Binding-site contacts:
Ligand atom N4 contacts residue GLN226 of chain 1.A at 3.2 Å (h-bond).
Ligand atom C5 contacts residue SER159 of chain 1.A at 3.5 Å.
Ligand atom O contacts residue TYR273 of chain 1.A at 3.4 Å.
Ligand atom C6 contacts residue TYR255 of chain 1.A at 4.0 Å (hydrophobic).
Ligand atom C contacts residue VAL276 of chain 1.A at 4.2 Å (hydrophobic).
Ligand atom N2 contacts residue CYS228 of chain 1.A at 3.9 Å.
Ligand atom N6 contacts residue TYR255 of chain 1.A at 3.1 Å.
Ligand atom C6 contacts residue SER159 of chain 1.A at 3.4 Å.
Ligand atom N1 contacts residue CYS228 of chain 1.A at 4.0 Å.
Ligand atom C9 contacts residue TYR255 of chain 1.A at 3.8 Å (hydrophobic).
Ligand atom O1 contacts residue TYR273 of chain 1.A at 3.9 Å.
Ligand atom C4 contacts residue SER159 of chain 1.A at 4.1 Å.
Ligand atom C8 contacts residue TYR255 of chain 1.A at 3.5 Å (hydrophobic).
Ligand atom C9 contacts residue ASP239 of chain 1.A at 3.8 Å.
Ligand atom C1 contacts residue TYR273 of chain 1.A at 3.9 Å (hydrophobic).
Ligand atom C2 contacts residue TYR273 of chain 1.A at 3.6 Å (hydrophobic).
Ligand atom C3 contacts residue CYS228 of chain 1.A at 3.9 Å (hydrophobic).
Ligand atom O contacts residue ASP272 of chain 1.A at 3.6 Å (salt-bridge).
Ligand atom N4 contacts residue SER159 of chain 1.A at 4.1 Å.
Ligand atom N5 contacts residue GLN226 of chain 1.A at 2.8 Å (h-bond).
Ligand atom N2 contacts residue ASN216 of chain 1.A at 3.8 Å.
Ligand atom C2 contacts residue ASP239 of chain 1.A at 3.8 Å.
Ligand atom C4 contacts residue PHE165 of chain 1.A at 3.5 Å (hydrophobic).
Ligand atom C8 contacts residue CYS228 of chain 1.A at 3.8 Å (hydrophobic).
Ligand atom O2 contacts residue VAL276 of chain 1.A at 3.6 Å.
Ligand atom N4 contacts residue CYS228 of chain 1.A at 4.1 Å.
Ligand atom N contacts residue ILE172 of chain 1.A at 4.0 Å.
Ligand atom C contacts residue TYR273 of chain 1.A at 3.7 Å (hydrophobic).
Ligand atom N6 contacts residue TYR273 of chain 1.A at 4.0 Å.
Ligand atom N5 contacts residue MET241 of chain 1.A at 3.7 Å.
Ligand atom O2 contacts residue ASP280 of chain 1.A at 4.0 Å.
Ligand atom C8 contacts residue GLN226 of chain 1.A at 3.3 Å.
Ligand atom N6 contacts residue ASP239 of chain 1.A at 2.8 Å (salt-bridge).
Ligand atom N5 contacts residue ASP239 of chain 1.A at 2.7 Å (salt-bridge).
Ligand atom N5 contacts residue CYS228 of chain 1.A at 3.1 Å.
Ligand atom C9 contacts residue TYR273 of chain 1.A at 4.0 Å (hydrophobic).
Ligand atom N5 contacts residue TYR255 of chain 1.A at 3.7 Å.
Ligand atom O contacts residue VAL276 of chain 1.A at 3.4 Å.
Ligand atom N contacts residue TYR273 of chain 1.A at 3.9 Å.
Ligand atom C8 contacts residue ASP239 of chain 1.A at 3.5 Å.

Sequence of chain 1.A:
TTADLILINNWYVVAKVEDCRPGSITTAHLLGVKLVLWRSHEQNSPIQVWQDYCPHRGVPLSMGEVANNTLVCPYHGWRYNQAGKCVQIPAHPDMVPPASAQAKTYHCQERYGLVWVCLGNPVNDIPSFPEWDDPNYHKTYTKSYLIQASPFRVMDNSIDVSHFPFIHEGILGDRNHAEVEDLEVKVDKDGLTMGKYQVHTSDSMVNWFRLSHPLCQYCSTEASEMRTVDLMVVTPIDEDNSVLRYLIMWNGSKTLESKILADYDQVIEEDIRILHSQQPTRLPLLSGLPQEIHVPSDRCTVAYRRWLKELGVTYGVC

This small molecule binds to this protein.
Small molecule (SMILES): [H]/N=C1/N[C@H]2[C@H](COC(N)=O)N/C(=N/[H])N3CC[C@H](O)[C@]23N1